A small-molecule ligand and the protein it binds are described below.
Small molecule (SMILES): COCC(CCO[C@H]1CC[C@@]2(C)C(=CC[C@H]3[C@@H]4C[C@@H]5O[C@]6(CC[C@@H](C)CO6)[C@@H](C)[C@@H]5[C@@]4(C)CC[C@@H]32)C1)COC

Sequence of chain 1.C:
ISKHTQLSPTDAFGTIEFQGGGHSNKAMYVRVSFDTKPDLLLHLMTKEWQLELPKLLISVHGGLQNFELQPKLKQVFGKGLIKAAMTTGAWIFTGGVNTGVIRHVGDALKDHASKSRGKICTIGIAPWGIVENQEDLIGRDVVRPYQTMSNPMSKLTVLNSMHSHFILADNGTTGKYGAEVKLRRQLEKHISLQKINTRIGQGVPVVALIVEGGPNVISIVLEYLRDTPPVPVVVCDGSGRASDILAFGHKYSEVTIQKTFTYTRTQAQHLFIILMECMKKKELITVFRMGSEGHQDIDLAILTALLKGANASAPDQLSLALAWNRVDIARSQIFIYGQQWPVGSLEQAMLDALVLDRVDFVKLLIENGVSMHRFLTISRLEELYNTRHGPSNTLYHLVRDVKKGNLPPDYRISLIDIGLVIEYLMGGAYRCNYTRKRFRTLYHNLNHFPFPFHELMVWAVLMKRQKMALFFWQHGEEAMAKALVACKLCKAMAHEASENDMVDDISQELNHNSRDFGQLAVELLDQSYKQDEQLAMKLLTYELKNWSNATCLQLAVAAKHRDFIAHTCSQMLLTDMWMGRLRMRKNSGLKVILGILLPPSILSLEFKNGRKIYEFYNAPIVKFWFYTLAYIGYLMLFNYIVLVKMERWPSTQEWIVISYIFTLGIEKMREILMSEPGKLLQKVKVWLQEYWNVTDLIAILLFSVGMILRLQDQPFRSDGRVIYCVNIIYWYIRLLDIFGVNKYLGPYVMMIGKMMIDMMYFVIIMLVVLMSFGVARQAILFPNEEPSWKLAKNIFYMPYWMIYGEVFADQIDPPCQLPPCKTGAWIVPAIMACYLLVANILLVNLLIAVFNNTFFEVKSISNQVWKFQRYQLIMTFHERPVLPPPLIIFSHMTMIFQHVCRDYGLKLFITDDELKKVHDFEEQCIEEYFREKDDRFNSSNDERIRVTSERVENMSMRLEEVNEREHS

Binding-site contacts:
Ligand atom C13 contacts residue SER1039 of chain 1.C at 4.1 Å.
Ligand atom C77 contacts residue TYR983 of chain 1.E at 4.1 Å (hydrophobic).
Ligand atom O20 contacts residue PRO1038 of chain 1.C at 4.2 Å.
Ligand atom C06 contacts residue LEU894 of chain 1.E at 4.5 Å (hydrophobic).
Ligand atom C05 contacts residue ALA1043 of chain 1.C at 4.3 Å (hydrophobic).
Ligand atom C76 contacts residue ASN890 of chain 1.E at 4.4 Å.
Ligand atom C16 contacts residue TRP1040 of chain 1.C at 4.2 Å (hydrophobic).
Ligand atom C79 contacts residue MET887 of chain 1.E at 4.3 Å (hydrophobic).
Ligand atom C05 contacts residue LEU894 of chain 1.E at 4.3 Å (hydrophobic).
Ligand atom C79 contacts residue TYR983 of chain 1.E at 3.8 Å (hydrophobic).
Ligand atom C79 contacts residue ASN890 of chain 1.E at 3.4 Å.
Ligand atom C21 contacts residue SER1039 of chain 1.C at 4.3 Å.
Ligand atom O25 contacts residue PRO1038 of chain 1.C at 4.3 Å.
Ligand atom C24 contacts residue SER1039 of chain 1.C at 4.1 Å.
Ligand atom C81 contacts residue TYR983 of chain 1.E at 3.8 Å (hydrophobic).
Ligand atom C24 contacts residue TRP1040 of chain 1.C at 4.2 Å (hydrophobic).
Ligand atom C78 contacts residue ASN890 of chain 1.E at 4.5 Å.
Ligand atom C22 contacts residue TRP1040 of chain 1.C at 4.3 Å (hydrophobic).
Ligand atom C19 contacts residue TYR891 of chain 1.E at 3.9 Å (hydrophobic).
Ligand atom C15 contacts residue LEU1042 of chain 1.C at 4.3 Å (hydrophobic).
Ligand atom O80 contacts residue ASN890 of chain 1.E at 4.0 Å.
Ligand atom C12 contacts residue TRP1040 of chain 1.C at 3.6 Å (hydrophobic).
Ligand atom C16 contacts residue PRO1038 of chain 1.C at 4.2 Å (hydrophobic).
Ligand atom C24 contacts residue PRO1038 of chain 1.C at 4.2 Å (hydrophobic).
Ligand atom C17 contacts residue PRO1038 of chain 1.C at 4.0 Å (hydrophobic).
Ligand atom C21 contacts residue PRO1038 of chain 1.C at 3.4 Å (hydrophobic).
Ligand atom C26 contacts residue SER1039 of chain 1.C at 4.0 Å.
Ligand atom O80 contacts residue MET887 of chain 1.E at 4.4 Å.
Ligand atom C75 contacts residue MET887 of chain 1.E at 3.5 Å (hydrophobic).
Ligand atom C14 contacts residue SER1039 of chain 1.C at 3.1 Å.
Ligand atom C16 contacts residue SER1039 of chain 1.C at 3.9 Å.
Ligand atom C23 contacts residue PRO1038 of chain 1.C at 4.4 Å (hydrophobic).
Ligand atom C78 contacts residue TYR983 of chain 1.E at 4.1 Å (hydrophobic).
Ligand atom C08 contacts residue TYR891 of chain 1.E at 4.2 Å (hydrophobic).
Ligand atom C14 contacts residue TRP1040 of chain 1.C at 4.3 Å (hydrophobic).
Ligand atom C15 contacts residue SER1039 of chain 1.C at 4.0 Å.
Ligand atom O25 contacts residue SER1039 of chain 1.C at 4.2 Å.

Sequence of chain 1.E:
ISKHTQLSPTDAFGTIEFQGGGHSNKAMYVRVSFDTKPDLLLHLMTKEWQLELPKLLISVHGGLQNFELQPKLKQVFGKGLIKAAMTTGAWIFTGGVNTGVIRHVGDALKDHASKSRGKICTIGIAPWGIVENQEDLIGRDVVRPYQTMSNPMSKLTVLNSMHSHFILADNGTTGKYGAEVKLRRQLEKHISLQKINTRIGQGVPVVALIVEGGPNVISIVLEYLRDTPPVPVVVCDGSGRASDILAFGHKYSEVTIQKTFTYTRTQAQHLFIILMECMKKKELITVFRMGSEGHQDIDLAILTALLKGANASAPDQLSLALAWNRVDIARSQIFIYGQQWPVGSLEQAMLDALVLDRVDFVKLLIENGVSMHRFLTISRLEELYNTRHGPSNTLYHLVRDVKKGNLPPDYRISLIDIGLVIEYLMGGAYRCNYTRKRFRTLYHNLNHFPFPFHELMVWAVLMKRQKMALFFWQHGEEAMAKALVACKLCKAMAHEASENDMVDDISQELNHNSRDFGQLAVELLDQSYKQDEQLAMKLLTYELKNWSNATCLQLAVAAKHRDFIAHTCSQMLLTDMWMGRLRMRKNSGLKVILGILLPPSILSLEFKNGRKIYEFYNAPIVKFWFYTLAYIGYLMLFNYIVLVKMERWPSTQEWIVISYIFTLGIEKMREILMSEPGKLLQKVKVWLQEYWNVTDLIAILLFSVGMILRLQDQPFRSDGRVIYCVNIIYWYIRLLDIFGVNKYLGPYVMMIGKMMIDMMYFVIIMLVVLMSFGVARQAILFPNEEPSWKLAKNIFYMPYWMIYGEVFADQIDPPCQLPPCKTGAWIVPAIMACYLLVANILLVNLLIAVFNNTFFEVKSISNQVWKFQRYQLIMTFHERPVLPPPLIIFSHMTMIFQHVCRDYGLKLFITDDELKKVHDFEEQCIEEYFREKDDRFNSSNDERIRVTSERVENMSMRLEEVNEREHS